Binding-site contacts:
Ligand atom N contacts residue VAL30 of chain 1.A at 3.7 Å.
Ligand atom C5 contacts residue ASN148 of chain 1.A at 3.0 Å.
Ligand atom CL1 contacts residue LEU22 of chain 1.A at 3.9 Å.
Ligand atom N1 contacts residue PHE27 of chain 1.A at 3.6 Å.
Ligand atom CL1 contacts residue LEU150 of chain 1.A at 3.7 Å.
Ligand atom C7 contacts residue ASP180 of chain 1.A at 3.6 Å.
Ligand atom CL contacts residue ALA44 of chain 1.A at 3.6 Å.
Ligand atom N3 contacts residue ASP180 of chain 1.A at 3.2 Å (salt-bridge).
Ligand atom C13 contacts residue PHE96 of chain 1.A at 3.7 Å (hydrophobic).
Ligand atom C contacts residue LEU22 of chain 1.A at 3.9 Å (hydrophobic).
Ligand atom C6 contacts residue PHE27 of chain 1.A at 3.7 Å (hydrophobic).
Ligand atom C16 contacts residue LEU150 of chain 1.A at 3.6 Å (hydrophobic).
Ligand atom C9 contacts residue LYS46 of chain 1.A at 3.1 Å.
Ligand atom C12 contacts residue VAL179 of chain 1.A at 3.9 Å (hydrophobic).
Ligand atom N2 contacts residue ASN148 of chain 1.A at 3.1 Å (h-bond).
Ligand atom C13 contacts residue VAL179 of chain 1.A at 3.9 Å (hydrophobic).
Ligand atom CL contacts residue GLU97 of chain 1.A at 3.0 Å.
Ligand atom C7 contacts residue PHE27 of chain 1.A at 4.0 Å (hydrophobic).
Ligand atom C4 contacts residue GLU147 of chain 1.A at 3.6 Å.
Ligand atom C2 contacts residue VAL30 of chain 1.A at 3.8 Å (hydrophobic).
Ligand atom C16 contacts residue VAL30 of chain 1.A at 4.0 Å (hydrophobic).
Ligand atom C9 contacts residue ASP180 of chain 1.A at 3.9 Å.
Ligand atom C5 contacts residue GLU147 of chain 1.A at 3.5 Å.
Ligand atom C4 contacts residue ASN148 of chain 1.A at 3.2 Å.
Ligand atom C11 contacts residue VAL30 of chain 1.A at 4.0 Å (hydrophobic).
Ligand atom N3 contacts residue LYS46 of chain 1.A at 2.7 Å (salt-bridge).
Ligand atom O contacts residue GLY23 of chain 1.A at 3.3 Å.
Ligand atom CL contacts residue LEU99 of chain 1.A at 3.7 Å.
Ligand atom C8 contacts residue LYS46 of chain 1.A at 3.8 Å.
Ligand atom C15 contacts residue LEU150 of chain 1.A at 3.5 Å (hydrophobic).
Ligand atom C10 contacts residue VAL30 of chain 1.A at 3.7 Å (hydrophobic).
Ligand atom C1 contacts residue VAL30 of chain 1.A at 3.5 Å (hydrophobic).
Ligand atom N3 contacts residue VAL179 of chain 1.A at 4.0 Å.
Ligand atom N contacts residue LEU150 of chain 1.A at 3.9 Å.
Ligand atom CL1 contacts residue LEU99 of chain 1.A at 3.9 Å.
Ligand atom N2 contacts residue ASP180 of chain 1.A at 3.0 Å (salt-bridge).
Ligand atom C6 contacts residue ASP180 of chain 1.A at 3.4 Å.
Ligand atom N3 contacts residue GLU61 of chain 1.A at 4.0 Å.
Ligand atom CL contacts residue PHE96 of chain 1.A at 3.5 Å.
Ligand atom CL1 contacts residue ALA44 of chain 1.A at 4.0 Å.

Sequence of chain 1.A:
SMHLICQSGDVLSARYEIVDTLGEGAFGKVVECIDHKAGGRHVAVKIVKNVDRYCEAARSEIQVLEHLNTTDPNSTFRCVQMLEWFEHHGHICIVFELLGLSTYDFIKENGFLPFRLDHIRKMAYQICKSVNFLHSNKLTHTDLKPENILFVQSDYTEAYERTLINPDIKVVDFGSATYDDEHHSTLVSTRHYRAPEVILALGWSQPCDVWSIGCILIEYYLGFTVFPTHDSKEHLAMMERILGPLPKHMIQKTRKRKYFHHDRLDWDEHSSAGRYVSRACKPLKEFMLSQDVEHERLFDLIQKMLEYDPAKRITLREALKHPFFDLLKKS

The protein below binds the small molecule below.
Small molecule (SMILES): Cn1c2c(c3ccc(Cl)c(Cl)c31)[C@H](C#N)C1(CCNCC1)NC2=O